Binding-site contacts:
Ligand atom C5 contacts residue PHE131 of chain 1.A at 4.2 Å (hydrophobic).
Ligand atom O1 contacts residue TRP105 of chain 1.B at 3.7 Å.
Ligand atom N2 contacts residue FAD1 of chain 1.F at 3.5 Å.
Ligand atom O2 contacts residue FAD1 of chain 1.F at 3.6 Å.
Ligand atom C11 contacts residue PHE178 of chain 1.A at 3.6 Å (hydrophobic).
Ligand atom C1 contacts residue ILE128 of chain 1.A at 3.6 Å (hydrophobic).
Ligand atom C11 contacts residue TRP105 of chain 1.B at 3.2 Å (hydrophobic).
Ligand atom C12 contacts residue PHE126 of chain 1.A at 3.3 Å (hydrophobic).
Ligand atom N1 contacts residue ILE128 of chain 1.A at 3.6 Å.
Ligand atom C2 contacts residue FAD1 of chain 1.F at 3.7 Å.
Ligand atom C13 contacts residue FAD1 of chain 1.F at 3.5 Å.
Ligand atom C8 contacts residue FAD1 of chain 1.F at 3.5 Å.
Ligand atom O2 contacts residue GLY150 of chain 1.B at 3.4 Å (h-bond).
Ligand atom O1 contacts residue PHE178 of chain 1.A at 3.3 Å.
Ligand atom C3 contacts residue GLY174 of chain 1.A at 4.2 Å.
Ligand atom C11 contacts residue FAD1 of chain 1.F at 3.3 Å.
Ligand atom C7 contacts residue FAD1 of chain 1.F at 3.6 Å.
Ligand atom C8 contacts residue PHE126 of chain 1.A at 4.2 Å (hydrophobic).
Ligand atom C9 contacts residue FAD1 of chain 1.F at 3.5 Å.
Ligand atom C12 contacts residue TRP105 of chain 1.B at 3.9 Å (hydrophobic).
Ligand atom C2 contacts residue PHE126 of chain 1.A at 4.2 Å (hydrophobic).
Ligand atom C3 contacts residue FAD1 of chain 1.F at 3.5 Å.
Ligand atom C6 contacts residue FAD1 of chain 1.F at 3.9 Å.
Ligand atom C10 contacts residue PHE178 of chain 1.A at 3.4 Å (hydrophobic).
Ligand atom C10 contacts residue TRP105 of chain 1.B at 4.0 Å (hydrophobic).
Ligand atom O1 contacts residue FAD1 of chain 1.F at 3.7 Å.
Ligand atom C5 contacts residue ILE128 of chain 1.A at 3.6 Å (hydrophobic).
Ligand atom O1 contacts residue GLY174 of chain 1.A at 3.8 Å.
Ligand atom O2 contacts residue GLY149 of chain 1.B at 3.9 Å.
Ligand atom C9 contacts residue PHE178 of chain 1.A at 3.6 Å (hydrophobic).
Ligand atom C10 contacts residue FAD1 of chain 1.F at 3.5 Å.
Ligand atom N2 contacts residue PHE126 of chain 1.A at 3.3 Å.
Ligand atom C5 contacts residue PHE178 of chain 1.A at 3.2 Å (hydrophobic).
Ligand atom C13 contacts residue PHE126 of chain 1.A at 3.3 Å (hydrophobic).
Ligand atom C6 contacts residue GLY149 of chain 1.B at 3.8 Å.
Ligand atom C3 contacts residue PHE106 of chain 1.B at 3.6 Å (hydrophobic).
Ligand atom C4 contacts residue ILE128 of chain 1.A at 4.1 Å (hydrophobic).
Ligand atom C11 contacts residue PHE126 of chain 1.A at 4.2 Å (hydrophobic).
Ligand atom C3 contacts residue PHE178 of chain 1.A at 3.3 Å (hydrophobic).
Ligand atom C12 contacts residue FAD1 of chain 1.F at 3.4 Å.

This protein binds this small molecule.
Small molecule (SMILES): COc1ccc2[nH]cc(CCNC(C)=O)c2c1

Sequence of chain 1.A:
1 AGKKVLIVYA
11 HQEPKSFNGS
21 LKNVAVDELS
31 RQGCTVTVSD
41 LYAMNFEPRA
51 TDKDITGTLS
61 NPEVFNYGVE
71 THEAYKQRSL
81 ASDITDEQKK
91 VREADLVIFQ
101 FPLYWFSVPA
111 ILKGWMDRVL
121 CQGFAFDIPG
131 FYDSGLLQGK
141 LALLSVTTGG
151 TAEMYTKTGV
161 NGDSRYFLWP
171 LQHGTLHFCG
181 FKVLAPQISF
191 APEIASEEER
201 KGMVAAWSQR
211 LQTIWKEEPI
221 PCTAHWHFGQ

Sequence of chain 1.B:
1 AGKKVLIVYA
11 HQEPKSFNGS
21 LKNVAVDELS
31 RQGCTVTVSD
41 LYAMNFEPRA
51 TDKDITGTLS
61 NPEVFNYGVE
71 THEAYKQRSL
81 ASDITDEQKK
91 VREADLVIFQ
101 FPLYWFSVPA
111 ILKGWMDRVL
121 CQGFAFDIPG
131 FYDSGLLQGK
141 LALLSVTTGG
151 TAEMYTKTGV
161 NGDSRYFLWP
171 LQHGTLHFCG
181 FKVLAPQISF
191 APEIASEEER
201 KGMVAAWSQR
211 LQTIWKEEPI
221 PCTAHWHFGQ